Binding-site contacts:
Ligand atom C2 contacts residue LEU653 of chain 1.B at 4.2 Å (hydrophobic).
Ligand atom C7 contacts residue LEU653 of chain 1.B at 3.7 Å (hydrophobic).
Ligand atom O7 contacts residue LEU653 of chain 1.B at 4.0 Å.
Ligand atom N2 contacts residue LEU653 of chain 1.B at 3.8 Å.
Ligand atom C7 contacts residue ASN650 of chain 1.B at 4.0 Å.
Ligand atom C1 contacts residue ASN650 of chain 1.B at 1.4 Å.
Ligand atom C2 contacts residue ASN650 of chain 1.B at 2.5 Å.
Ligand atom N2 contacts residue ASN650 of chain 1.B at 2.8 Å (h-bond).
Ligand atom O5 contacts residue ASN650 of chain 1.B at 2.4 Å (h-bond).
Ligand atom C8 contacts residue LEU653 of chain 1.B at 4.1 Å (hydrophobic).
Ligand atom C3 contacts residue ASN650 of chain 1.B at 3.8 Å.
Ligand atom O5 contacts residue THR652 of chain 1.B at 4.5 Å.
Ligand atom C5 contacts residue ASN650 of chain 1.B at 3.7 Å.
Ligand atom C4 contacts residue ASN650 of chain 1.B at 4.3 Å.

This small molecule binds to this protein.
Small molecule (SMILES): CC(=O)N[C@H]1[C@H](O[C@H]2[C@H](O)[C@@H](NC(C)=O)CO[C@@H]2CO)O[C@H](CO)[C@@H](O)[C@@H]1O

Sequence of chain 1.B:
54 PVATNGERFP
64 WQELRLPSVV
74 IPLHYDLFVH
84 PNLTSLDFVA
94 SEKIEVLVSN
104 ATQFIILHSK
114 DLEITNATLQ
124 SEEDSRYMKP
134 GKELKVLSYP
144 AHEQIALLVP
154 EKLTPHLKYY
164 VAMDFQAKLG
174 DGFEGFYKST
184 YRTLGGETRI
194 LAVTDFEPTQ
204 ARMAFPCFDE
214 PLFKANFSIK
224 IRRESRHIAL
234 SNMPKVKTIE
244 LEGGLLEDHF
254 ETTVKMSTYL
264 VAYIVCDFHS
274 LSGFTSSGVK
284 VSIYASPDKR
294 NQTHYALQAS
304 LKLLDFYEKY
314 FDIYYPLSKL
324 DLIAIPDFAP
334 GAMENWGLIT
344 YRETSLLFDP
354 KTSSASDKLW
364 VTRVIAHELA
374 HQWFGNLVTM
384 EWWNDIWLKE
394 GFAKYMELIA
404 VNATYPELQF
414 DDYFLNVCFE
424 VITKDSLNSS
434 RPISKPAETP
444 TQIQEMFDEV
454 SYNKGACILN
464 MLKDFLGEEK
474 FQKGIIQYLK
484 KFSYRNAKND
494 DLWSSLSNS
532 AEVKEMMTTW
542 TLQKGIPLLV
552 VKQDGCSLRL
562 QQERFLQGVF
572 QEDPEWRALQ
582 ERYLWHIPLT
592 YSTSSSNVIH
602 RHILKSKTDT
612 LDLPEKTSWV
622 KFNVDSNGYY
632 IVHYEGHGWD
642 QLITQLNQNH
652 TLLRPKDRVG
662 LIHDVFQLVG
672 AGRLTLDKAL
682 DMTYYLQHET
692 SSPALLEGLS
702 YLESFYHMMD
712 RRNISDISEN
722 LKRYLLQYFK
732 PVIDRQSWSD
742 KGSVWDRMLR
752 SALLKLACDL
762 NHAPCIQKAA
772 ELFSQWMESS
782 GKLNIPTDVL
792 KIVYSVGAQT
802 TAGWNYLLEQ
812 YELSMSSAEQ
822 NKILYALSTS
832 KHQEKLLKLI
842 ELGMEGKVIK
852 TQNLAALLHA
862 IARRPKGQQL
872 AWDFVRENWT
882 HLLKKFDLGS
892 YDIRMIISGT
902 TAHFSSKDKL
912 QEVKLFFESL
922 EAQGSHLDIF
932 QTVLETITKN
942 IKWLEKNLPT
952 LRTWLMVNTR